Sequence of chain 1.D:
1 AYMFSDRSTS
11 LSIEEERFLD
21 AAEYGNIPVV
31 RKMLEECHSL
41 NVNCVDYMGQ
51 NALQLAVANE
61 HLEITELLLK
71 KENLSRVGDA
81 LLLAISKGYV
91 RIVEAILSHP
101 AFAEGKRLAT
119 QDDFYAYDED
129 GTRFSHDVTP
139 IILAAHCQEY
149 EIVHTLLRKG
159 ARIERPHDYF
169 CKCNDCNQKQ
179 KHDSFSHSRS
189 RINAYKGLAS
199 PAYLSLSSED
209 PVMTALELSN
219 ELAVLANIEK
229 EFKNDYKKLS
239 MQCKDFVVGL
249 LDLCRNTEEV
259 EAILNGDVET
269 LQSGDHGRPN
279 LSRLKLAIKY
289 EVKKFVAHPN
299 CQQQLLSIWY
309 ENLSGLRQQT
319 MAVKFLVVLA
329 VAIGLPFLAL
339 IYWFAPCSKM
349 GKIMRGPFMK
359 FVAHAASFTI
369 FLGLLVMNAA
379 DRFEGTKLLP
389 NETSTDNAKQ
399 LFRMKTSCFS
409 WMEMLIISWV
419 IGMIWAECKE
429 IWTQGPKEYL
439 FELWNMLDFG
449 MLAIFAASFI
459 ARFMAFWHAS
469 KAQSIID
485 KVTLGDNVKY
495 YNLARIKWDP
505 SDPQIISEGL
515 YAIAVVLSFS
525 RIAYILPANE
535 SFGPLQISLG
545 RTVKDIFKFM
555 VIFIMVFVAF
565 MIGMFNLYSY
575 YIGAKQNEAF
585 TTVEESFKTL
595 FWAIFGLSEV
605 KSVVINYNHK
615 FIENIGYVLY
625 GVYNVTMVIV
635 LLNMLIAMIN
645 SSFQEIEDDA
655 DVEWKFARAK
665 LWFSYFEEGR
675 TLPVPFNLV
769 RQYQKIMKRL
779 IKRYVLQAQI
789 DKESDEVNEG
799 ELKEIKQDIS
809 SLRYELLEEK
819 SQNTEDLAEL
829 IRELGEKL

Sequence of chain 1.A:
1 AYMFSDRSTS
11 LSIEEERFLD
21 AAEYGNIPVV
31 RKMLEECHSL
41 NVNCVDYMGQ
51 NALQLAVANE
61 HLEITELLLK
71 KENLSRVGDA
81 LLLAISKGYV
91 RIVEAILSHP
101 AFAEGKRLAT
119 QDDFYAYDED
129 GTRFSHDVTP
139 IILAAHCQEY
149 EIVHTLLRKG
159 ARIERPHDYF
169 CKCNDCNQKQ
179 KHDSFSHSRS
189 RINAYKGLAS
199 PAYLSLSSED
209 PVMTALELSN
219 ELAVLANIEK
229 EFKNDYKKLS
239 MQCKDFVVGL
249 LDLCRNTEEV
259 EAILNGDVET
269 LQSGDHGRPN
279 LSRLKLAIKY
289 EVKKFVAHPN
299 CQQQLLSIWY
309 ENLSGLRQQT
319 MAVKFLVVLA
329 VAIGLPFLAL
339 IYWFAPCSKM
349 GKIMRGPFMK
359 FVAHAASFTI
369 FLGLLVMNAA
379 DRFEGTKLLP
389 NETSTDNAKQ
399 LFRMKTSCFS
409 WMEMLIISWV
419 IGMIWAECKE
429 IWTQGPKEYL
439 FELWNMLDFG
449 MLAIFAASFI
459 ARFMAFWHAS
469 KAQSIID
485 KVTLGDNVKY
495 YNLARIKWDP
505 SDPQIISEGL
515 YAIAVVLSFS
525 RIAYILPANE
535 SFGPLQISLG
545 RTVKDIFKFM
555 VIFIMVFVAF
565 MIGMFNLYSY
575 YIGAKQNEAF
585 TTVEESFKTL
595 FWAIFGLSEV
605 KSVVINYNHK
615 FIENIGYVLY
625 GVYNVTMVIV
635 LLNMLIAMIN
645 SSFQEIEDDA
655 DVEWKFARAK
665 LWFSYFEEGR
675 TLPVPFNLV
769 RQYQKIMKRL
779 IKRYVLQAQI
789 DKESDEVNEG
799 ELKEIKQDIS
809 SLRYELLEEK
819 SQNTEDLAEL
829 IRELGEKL

A protein and the small-molecule ligand that binds it are described below.
Small molecule (SMILES): CC(C)CCC[C@@H](C)[C@H]1CC[C@H]2[C@@H]3CC=C4C[C@@H](OC(=O)CCC(=O)O)CC[C@]4(C)[C@H]3CC[C@]12C

Binding-site contacts:
Ligand atom CBH contacts residue ILE619 of chain 1.A at 4.3 Å (hydrophobic).
Ligand atom CAE contacts residue ILE517 of chain 1.D at 4.1 Å (hydrophobic).
Ligand atom CAL contacts residue PHE615 of chain 1.A at 4.1 Å (hydrophobic).
Ligand atom CBC contacts residue PHE615 of chain 1.A at 4.2 Å (hydrophobic).
Ligand atom CBA contacts residue LEU445 of chain 1.D at 4.4 Å (hydrophobic).
Ligand atom OAG contacts residue SBJ1 of chain 1.I at 3.8 Å.
Ligand atom OAG contacts residue ASN618 of chain 1.A at 2.6 Å (h-bond).
Ligand atom CAK contacts residue SBJ1 of chain 1.I at 4.0 Å.
Ligand atom CAI contacts residue VAL622 of chain 1.A at 4.1 Å (hydrophobic).
Ligand atom CAA contacts residue LEU521 of chain 1.D at 4.2 Å (hydrophobic).
Ligand atom CAR contacts residue PHE615 of chain 1.A at 3.9 Å (hydrophobic).
Ligand atom OAW contacts residue PHE615 of chain 1.A at 3.5 Å.
Ligand atom CAY contacts residue ASN618 of chain 1.A at 3.3 Å.
Ligand atom CAJ contacts residue LEU521 of chain 1.D at 4.3 Å (hydrophobic).
Ligand atom OAH contacts residue LYS614 of chain 1.A at 4.2 Å.
Ligand atom OAF contacts residue LYS614 of chain 1.A at 4.4 Å.
Ligand atom CAK contacts residue VAL622 of chain 1.A at 3.9 Å (hydrophobic).
Ligand atom CAV contacts residue PHE615 of chain 1.A at 4.2 Å (hydrophobic).
Ligand atom CAQ contacts residue SBJ1 of chain 1.I at 4.1 Å.
Ligand atom CBG contacts residue SBJ1 of chain 1.I at 4.3 Å.
Ligand atom OAW contacts residue ASN618 of chain 1.A at 4.0 Å.
Ligand atom CAP contacts residue SBJ1 of chain 1.I at 3.9 Å.
Ligand atom CAL contacts residue ASN618 of chain 1.A at 3.8 Å.
Ligand atom CAV contacts residue ASN618 of chain 1.A at 3.9 Å.
Ligand atom CAX contacts residue LYS614 of chain 1.A at 3.9 Å.
Ligand atom CAE contacts residue ILE452 of chain 1.D at 4.2 Å (hydrophobic).
Ligand atom CAV contacts residue ILE619 of chain 1.A at 4.0 Å (hydrophobic).
Ligand atom CBF contacts residue SBJ1 of chain 1.I at 4.0 Å.
Ligand atom CAQ contacts residue VAL622 of chain 1.A at 4.4 Å (hydrophobic).
Ligand atom CAI contacts residue ILE619 of chain 1.A at 3.6 Å (hydrophobic).
Ligand atom CAN contacts residue LEU521 of chain 1.D at 4.1 Å (hydrophobic).
Ligand atom CAD contacts residue ILE619 of chain 1.A at 3.7 Å (hydrophobic).
Ligand atom CAI contacts residue SBJ1 of chain 1.I at 3.9 Å.
Ligand atom CAL contacts residue LYS614 of chain 1.A at 3.7 Å.
Ligand atom CAA contacts residue LEU445 of chain 1.D at 3.9 Å (hydrophobic).
Ligand atom CAD contacts residue PHE615 of chain 1.A at 3.7 Å (hydrophobic).
Ligand atom CAM contacts residue ASN618 of chain 1.A at 4.1 Å.
Ligand atom CAK contacts residue ILE619 of chain 1.A at 4.1 Å (hydrophobic).
Ligand atom CAZ contacts residue ILE619 of chain 1.A at 3.6 Å (hydrophobic).
Ligand atom CAN contacts residue GLY448 of chain 1.D at 4.3 Å.